Binding-site contacts:
Ligand atom C6 contacts residue GLY246 of chain 1.A at 3.3 Å.
Ligand atom C24 contacts residue GLY29 of chain 1.A at 3.3 Å.
Ligand atom O20 contacts residue ILE126 of chain 1.A at 3.6 Å.
Ligand atom C18 contacts residue GLY246 of chain 1.A at 3.8 Å.
Ligand atom C25 contacts residue GLN28 of chain 1.A at 3.8 Å.
Ligand atom C19 contacts residue GLY246 of chain 1.A at 3.8 Å.
Ligand atom C9 contacts residue TYR87 of chain 1.A at 3.5 Å (hydrophobic).
Ligand atom N16 contacts residue GLY246 of chain 1.A at 3.6 Å.
Ligand atom N16 contacts residue ASP48 of chain 1.A at 2.8 Å (salt-bridge).
Ligand atom C13 contacts residue ASP48 of chain 1.A at 3.5 Å.
Ligand atom C24 contacts residue THR248 of chain 1.A at 3.2 Å.
Ligand atom N14 contacts residue ASP48 of chain 1.A at 2.7 Å (salt-bridge).
Ligand atom F15 contacts residue TYR87 of chain 1.A at 3.7 Å.
Ligand atom C13 contacts residue ASP244 of chain 1.A at 3.8 Å.
Ligand atom N17 contacts residue GLY246 of chain 1.A at 2.9 Å (h-bond).
Ligand atom C22 contacts residue SER245 of chain 1.A at 3.4 Å.
Ligand atom C24 contacts residue GLN28 of chain 1.A at 3.6 Å.
Ligand atom C1 contacts residue GLY246 of chain 1.A at 3.6 Å.
Ligand atom N17 contacts residue LEU46 of chain 1.A at 3.4 Å.
Ligand atom C8 contacts residue ASP48 of chain 1.A at 3.6 Å.
Ligand atom N27 contacts residue THR248 of chain 1.A at 3.7 Å.
Ligand atom C22 contacts residue THR247 of chain 1.A at 3.8 Å.
Ligand atom N21 contacts residue GLY246 of chain 1.A at 3.2 Å (h-bond).
Ligand atom C26 contacts residue THR248 of chain 1.A at 3.4 Å.
Ligand atom C24 contacts residue GLY27 of chain 1.A at 3.6 Å.
Ligand atom N27 contacts residue ALA351 of chain 1.A at 3.2 Å.
Ligand atom C26 contacts residue GLY29 of chain 1.A at 3.5 Å.
Ligand atom N16 contacts residue ASP244 of chain 1.A at 2.8 Å (salt-bridge).
Ligand atom F7 contacts residue PHE124 of chain 1.A at 3.2 Å.
Ligand atom C22 contacts residue GLY246 of chain 1.A at 3.5 Å.
Ligand atom C1 contacts residue LEU46 of chain 1.A at 3.6 Å (hydrophobic).
Ligand atom C22 contacts residue GLY29 of chain 1.A at 3.7 Å.
Ligand atom C13 contacts residue GLY246 of chain 1.A at 3.7 Å.
Ligand atom C23 contacts residue THR248 of chain 1.A at 3.4 Å.
Ligand atom N16 contacts residue GLY50 of chain 1.A at 3.7 Å.
Ligand atom F7 contacts residue TYR87 of chain 1.A at 3.5 Å.
Ligand atom C3 contacts residue PHE124 of chain 1.A at 3.8 Å (hydrophobic).
Ligand atom C9 contacts residue ASP48 of chain 1.A at 3.6 Å.
Ligand atom C23 contacts residue GLY29 of chain 1.A at 3.3 Å.
Ligand atom C4 contacts residue PHE124 of chain 1.A at 3.8 Å (hydrophobic).

This protein binds this small molecule.
Small molecule (SMILES): C[C@]1(c2cc(NC(=O)c3ccc(C#N)cn3)ccc2F)N=C(N)OC[C@H]1F

Sequence of chain 1.A:
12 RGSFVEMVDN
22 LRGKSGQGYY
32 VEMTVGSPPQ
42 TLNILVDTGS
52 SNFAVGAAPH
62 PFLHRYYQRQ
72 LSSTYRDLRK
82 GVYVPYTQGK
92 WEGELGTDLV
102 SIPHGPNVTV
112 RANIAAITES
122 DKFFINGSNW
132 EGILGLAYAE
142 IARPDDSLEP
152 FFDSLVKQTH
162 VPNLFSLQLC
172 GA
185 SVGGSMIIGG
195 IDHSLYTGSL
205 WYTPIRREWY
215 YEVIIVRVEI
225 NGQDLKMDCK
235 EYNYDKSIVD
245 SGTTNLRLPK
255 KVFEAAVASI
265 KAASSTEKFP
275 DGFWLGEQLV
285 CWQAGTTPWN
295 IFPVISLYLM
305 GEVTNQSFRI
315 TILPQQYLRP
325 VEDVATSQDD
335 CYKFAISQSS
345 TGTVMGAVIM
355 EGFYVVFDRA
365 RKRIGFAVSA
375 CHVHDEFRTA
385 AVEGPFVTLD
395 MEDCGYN